Binding-site contacts:
Ligand atom CB contacts residue TYR471 of chain 1.C at 3.5 Å (hydrophobic).
Ligand atom O contacts residue LEU500 of chain 1.C at 3.6 Å.
Ligand atom O contacts residue PRO499 of chain 1.C at 2.9 Å (h-bond).
Ligand atom OXT contacts residue SER675 of chain 1.C at 3.2 Å (h-bond).
Ligand atom CD contacts residue LEU671 of chain 1.C at 3.8 Å (hydrophobic).
Ligand atom O contacts residue TYR471 of chain 1.C at 3.1 Å.
Ligand atom OXT contacts residue TYR471 of chain 1.C at 3.6 Å.
Ligand atom CG contacts residue LEU671 of chain 1.C at 3.8 Å (hydrophobic).
Ligand atom OE1 contacts residue LEU671 of chain 1.C at 3.9 Å.
Ligand atom CG contacts residue GLY674 of chain 1.C at 3.6 Å.
Ligand atom OXT contacts residue GLY674 of chain 1.C at 3.7 Å.
Ligand atom N contacts residue PRO499 of chain 1.C at 3.5 Å (h-bond).
Ligand atom OXT contacts residue ARG506 of chain 1.C at 3.3 Å (salt-bridge).
Ligand atom OE1 contacts residue GLU726 of chain 1.C at 2.8 Å (salt-bridge).
Ligand atom CG contacts residue SER675 of chain 1.C at 3.7 Å.
Ligand atom OE2 contacts residue LEU671 of chain 1.C at 3.6 Å.
Ligand atom CA contacts residue THR501 of chain 1.C at 3.3 Å.
Ligand atom N contacts residue THR501 of chain 1.C at 3.2 Å (h-bond).
Ligand atom CG contacts residue TYR471 of chain 1.C at 3.7 Å (hydrophobic).
Ligand atom C contacts residue SER675 of chain 1.C at 4.0 Å.
Ligand atom CD contacts residue SER675 of chain 1.C at 4.0 Å.
Ligand atom C contacts residue TYR471 of chain 1.C at 3.7 Å (hydrophobic).
Ligand atom O contacts residue THR501 of chain 1.C at 3.2 Å (h-bond).
Ligand atom N contacts residue GLU726 of chain 1.C at 3.3 Å (salt-bridge).
Ligand atom OE2 contacts residue THR676 of chain 1.C at 2.7 Å (h-bond).
Ligand atom CD contacts residue GLU726 of chain 1.C at 3.2 Å.
Ligand atom C contacts residue THR501 of chain 1.C at 3.1 Å.
Ligand atom OXT contacts residue THR501 of chain 1.C at 3.6 Å (h-bond).
Ligand atom OE1 contacts residue THR676 of chain 1.C at 3.8 Å.
Ligand atom C contacts residue ARG506 of chain 1.C at 4.1 Å.
Ligand atom CD contacts residue THR676 of chain 1.C at 3.7 Å.
Ligand atom OE2 contacts residue GLU726 of chain 1.C at 3.9 Å.
Ligand atom C contacts residue PRO499 of chain 1.C at 3.9 Å (hydrophobic).
Ligand atom CA contacts residue GLU726 of chain 1.C at 3.2 Å.
Ligand atom OE2 contacts residue SER675 of chain 1.C at 3.5 Å (h-bond).
Ligand atom CB contacts residue GLU726 of chain 1.C at 3.4 Å.
Ligand atom OE2 contacts residue GLY674 of chain 1.C at 3.9 Å.
Ligand atom N contacts residue TYR753 of chain 1.C at 3.4 Å.
Ligand atom O contacts residue ARG506 of chain 1.C at 4.0 Å.
Ligand atom CG contacts residue GLU726 of chain 1.C at 3.8 Å.

Sequence of chain 1.C:
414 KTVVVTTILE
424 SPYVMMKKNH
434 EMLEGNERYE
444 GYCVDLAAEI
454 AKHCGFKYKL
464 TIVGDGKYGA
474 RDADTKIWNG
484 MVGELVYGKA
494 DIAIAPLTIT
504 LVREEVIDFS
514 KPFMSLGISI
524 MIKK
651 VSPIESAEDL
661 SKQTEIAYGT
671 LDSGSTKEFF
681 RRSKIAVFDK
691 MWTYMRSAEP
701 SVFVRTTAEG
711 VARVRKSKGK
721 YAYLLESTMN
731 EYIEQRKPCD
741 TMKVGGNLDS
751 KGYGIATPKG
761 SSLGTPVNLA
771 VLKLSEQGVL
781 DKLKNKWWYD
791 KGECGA

A small-molecule ligand and the protein it binds are described below.
Small molecule (SMILES): N[C@@H](CCC(=O)O)C(=O)O